A protein and the small-molecule ligand that binds it are described below.
Small molecule (SMILES): CC(=O)N[C@H]1[C@H](O[C@H]2[C@H](O)[C@@H](NC(C)=O)CO[C@@H]2CO)O[C@H](CO)[C@@H](O[C@@H]2O[C@H](CO)[C@@H](O)[C@H](O)[C@@H]2O)[C@@H]1O

Binding-site contacts:
Ligand atom N2 contacts residue ASN26 of chain 1.L at 2.8 Å (h-bond).
Ligand atom N2 contacts residue SER25 of chain 1.L at 3.3 Å (h-bond).
Ligand atom C2 contacts residue ASN26 of chain 1.L at 2.2 Å.
Ligand atom C1 contacts residue VAL196 of chain 1.L at 4.3 Å (hydrophobic).
Ligand atom O7 contacts residue VAL196 of chain 1.L at 4.1 Å.
Ligand atom C2 contacts residue SER25 of chain 1.L at 3.7 Å.
Ligand atom O7 contacts residue ASN26 of chain 1.L at 4.0 Å.
Ligand atom C8 contacts residue GLY29 of chain 1.L at 4.0 Å.
Ligand atom O3 contacts residue SER25 of chain 1.L at 3.9 Å.
Ligand atom C3 contacts residue ASN26 of chain 1.L at 3.7 Å.
Ligand atom O5 contacts residue VAL196 of chain 1.L at 4.3 Å.
Ligand atom C1 contacts residue ASN26 of chain 1.L at 1.4 Å.
Ligand atom C3 contacts residue SER25 of chain 1.L at 4.4 Å.
Ligand atom C8 contacts residue SER25 of chain 1.L at 4.0 Å.
Ligand atom C8 contacts residue ASN26 of chain 1.L at 3.7 Å.
Ligand atom C5 contacts residue VAL196 of chain 1.L at 4.0 Å (hydrophobic).
Ligand atom C5 contacts residue ASN26 of chain 1.L at 3.7 Å.
Ligand atom C1 contacts residue SER25 of chain 1.L at 4.2 Å.
Ligand atom C6 contacts residue ASN26 of chain 1.L at 4.5 Å.
Ligand atom C7 contacts residue SER25 of chain 1.L at 4.1 Å.
Ligand atom O5 contacts residue ASN26 of chain 1.L at 2.4 Å (h-bond).
Ligand atom C4 contacts residue ASN26 of chain 1.L at 4.2 Å.
Ligand atom C7 contacts residue ASN26 of chain 1.L at 3.3 Å.

Sequence of chain 1.L:
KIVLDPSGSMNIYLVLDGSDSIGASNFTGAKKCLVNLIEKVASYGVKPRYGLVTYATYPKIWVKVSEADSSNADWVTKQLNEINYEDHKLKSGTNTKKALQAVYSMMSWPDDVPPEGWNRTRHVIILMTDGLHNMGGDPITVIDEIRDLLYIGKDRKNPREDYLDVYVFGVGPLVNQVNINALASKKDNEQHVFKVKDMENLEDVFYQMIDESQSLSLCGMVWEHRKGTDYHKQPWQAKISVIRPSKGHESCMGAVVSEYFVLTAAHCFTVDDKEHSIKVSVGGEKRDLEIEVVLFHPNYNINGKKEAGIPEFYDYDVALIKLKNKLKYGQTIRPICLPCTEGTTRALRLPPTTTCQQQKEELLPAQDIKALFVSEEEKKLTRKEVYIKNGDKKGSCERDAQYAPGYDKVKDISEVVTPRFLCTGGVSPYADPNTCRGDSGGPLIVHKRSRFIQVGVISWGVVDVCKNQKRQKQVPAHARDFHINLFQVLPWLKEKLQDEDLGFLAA